Sequence of chain 3.D:
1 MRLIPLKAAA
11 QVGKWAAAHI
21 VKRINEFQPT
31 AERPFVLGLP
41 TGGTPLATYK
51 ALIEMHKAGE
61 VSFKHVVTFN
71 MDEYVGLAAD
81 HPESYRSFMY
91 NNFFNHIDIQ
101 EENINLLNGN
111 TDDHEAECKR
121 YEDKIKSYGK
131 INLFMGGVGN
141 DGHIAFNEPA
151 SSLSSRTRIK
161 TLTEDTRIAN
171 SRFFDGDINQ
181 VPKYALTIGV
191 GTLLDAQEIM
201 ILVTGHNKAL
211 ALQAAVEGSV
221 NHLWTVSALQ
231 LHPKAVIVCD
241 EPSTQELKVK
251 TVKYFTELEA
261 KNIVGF

A small-molecule ligand and the protein it binds are described below.
Small molecule (SMILES): O=C(CO)[C@@H](O)[C@H](O)[C@H](O)COP(=O)(O)O

Binding-site contacts:
Ligand atom O4 contacts residue GLY137 of chain 3.D at 3.2 Å.
Ligand atom O3P contacts residue THR44 of chain 3.D at 2.6 Å (h-bond).
Ligand atom C1 contacts residue THR41 of chain 3.D at 3.5 Å.
Ligand atom O2 contacts residue ASP72 of chain 3.D at 2.7 Å (salt-bridge).
Ligand atom O1P contacts residue THR44 of chain 3.D at 4.2 Å.
Ligand atom O2P contacts residue THR44 of chain 3.D at 3.6 Å (h-bond).
Ligand atom C6 contacts residue LYS208 of chain 3.D at 3.6 Å.
Ligand atom O1P contacts residue ARG172 of chain 3.D at 2.8 Å (salt-bridge).
Ligand atom O3P contacts residue GLY43 of chain 3.D at 3.4 Å (h-bond).
Ligand atom C1 contacts residue ASP72 of chain 3.D at 3.5 Å.
Ligand atom O4 contacts residue THR41 of chain 3.D at 4.2 Å.
Ligand atom O3 contacts residue ALA145 of chain 3.D at 2.7 Å (h-bond).
Ligand atom O1 contacts residue ASP72 of chain 3.D at 2.8 Å (salt-bridge).
Ligand atom O2 contacts residue ALA145 of chain 3.D at 3.2 Å.
Ligand atom O1P contacts residue GLY42 of chain 3.D at 3.4 Å.
Ligand atom O4 contacts residue VAL138 of chain 3.D at 3.9 Å.
Ligand atom O3 contacts residue HIS143 of chain 3.D at 3.3 Å.
Ligand atom O3P contacts residue GLY42 of chain 3.D at 3.9 Å.
Ligand atom C5 contacts residue VAL138 of chain 3.D at 3.8 Å (hydrophobic).
Ligand atom O1 contacts residue THR41 of chain 3.D at 2.9 Å (h-bond).
Ligand atom P contacts residue GLY43 of chain 3.D at 3.6 Å.
Ligand atom C6 contacts residue VAL138 of chain 3.D at 3.2 Å (hydrophobic).
Ligand atom P contacts residue LYS208 of chain 3.D at 3.9 Å.
Ligand atom O5 contacts residue GLY139 of chain 3.D at 4.1 Å.
Ligand atom C5 contacts residue HIS143 of chain 3.D at 3.4 Å.
Ligand atom P contacts residue THR44 of chain 3.D at 3.6 Å.
Ligand atom O1 contacts residue MET71 of chain 3.D at 4.1 Å.
Ligand atom P contacts residue GLY42 of chain 3.D at 4.1 Å.
Ligand atom O2P contacts residue ARG172 of chain 3.D at 3.8 Å.
Ligand atom P contacts residue ARG172 of chain 3.D at 3.8 Å.
Ligand atom C5 contacts residue GLY139 of chain 3.D at 4.0 Å.
Ligand atom C3 contacts residue ALA145 of chain 3.D at 3.6 Å (hydrophobic).
Ligand atom C2 contacts residue ASP72 of chain 3.D at 3.6 Å.
Ligand atom O5 contacts residue HIS143 of chain 3.D at 2.8 Å (h-bond).
Ligand atom O1P contacts residue GLY43 of chain 3.D at 2.8 Å (h-bond).
Ligand atom O1 contacts residue PRO40 of chain 3.D at 3.6 Å.
Ligand atom O2P contacts residue LYS208 of chain 3.D at 2.7 Å (salt-bridge).
Ligand atom C3 contacts residue HIS143 of chain 3.D at 3.8 Å.
Ligand atom C2 contacts residue ALA145 of chain 3.D at 4.0 Å (hydrophobic).
Ligand atom O2 contacts residue MET71 of chain 3.D at 3.4 Å (h-bond).